Sequence of chain 1.A:
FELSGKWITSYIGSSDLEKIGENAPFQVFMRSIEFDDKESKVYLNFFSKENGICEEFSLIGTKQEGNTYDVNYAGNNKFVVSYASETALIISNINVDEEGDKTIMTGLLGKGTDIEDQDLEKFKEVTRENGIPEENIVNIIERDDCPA

Binding-site contacts:
Ligand atom C5 contacts residue THR115 of chain 1.A at 4.3 Å.
Ligand atom C31 contacts residue MET39 of chain 1.A at 2.2 Å (hydrophobic).
Ligand atom C23 contacts residue PHE35 of chain 1.A at 4.4 Å (hydrophobic).
Ligand atom C2 contacts residue PHE35 of chain 1.A at 4.0 Å (hydrophobic).
Ligand atom C24 contacts residue PHE88 of chain 1.A at 3.9 Å (hydrophobic).
Ligand atom C31 contacts residue VAL37 of chain 1.A at 3.5 Å (hydrophobic).
Ligand atom C21 contacts residue ASN102 of chain 1.A at 3.8 Å.
Ligand atom C21 contacts residue PHE35 of chain 1.A at 3.2 Å (hydrophobic).
Ligand atom C23 contacts residue VAL80 of chain 1.A at 4.0 Å (hydrophobic).
Ligand atom C22 contacts residue PHE35 of chain 1.A at 4.2 Å (hydrophobic).
Ligand atom C23 contacts residue ASN86 of chain 1.A at 4.5 Å.
Ligand atom C22 contacts residue ASN102 of chain 1.A at 4.1 Å.
Ligand atom C3 contacts residue VAL37 of chain 1.A at 4.5 Å (hydrophobic).
Ligand atom C24 contacts residue ASN102 of chain 1.A at 4.1 Å.
Ligand atom N1 contacts residue ASN102 of chain 1.A at 4.2 Å.
Ligand atom C2 contacts residue MET114 of chain 1.A at 4.0 Å (hydrophobic).
Ligand atom C6 contacts residue THR115 of chain 1.A at 4.1 Å.
Ligand atom N1 contacts residue MET114 of chain 1.A at 3.1 Å (h-bond).
Ligand atom C6 contacts residue MET114 of chain 1.A at 3.9 Å (hydrophobic).
Ligand atom O31 contacts residue MET39 of chain 1.A at 3.6 Å.
Ligand atom N1 contacts residue PHE35 of chain 1.A at 4.2 Å.
Ligand atom O31 contacts residue VAL37 of chain 1.A at 3.8 Å.
Ligand atom C5 contacts residue GLY116 of chain 1.A at 3.7 Å.
Ligand atom C21 contacts residue MET114 of chain 1.A at 4.1 Å (hydrophobic).
Ligand atom C3 contacts residue MET39 of chain 1.A at 4.5 Å (hydrophobic).
Ligand atom C6 contacts residue GLY116 of chain 1.A at 4.1 Å.

The protein below binds the small molecule below.
Small molecule (SMILES): COc1nccnc1CC(C)C